Sequence of chain 1.W:
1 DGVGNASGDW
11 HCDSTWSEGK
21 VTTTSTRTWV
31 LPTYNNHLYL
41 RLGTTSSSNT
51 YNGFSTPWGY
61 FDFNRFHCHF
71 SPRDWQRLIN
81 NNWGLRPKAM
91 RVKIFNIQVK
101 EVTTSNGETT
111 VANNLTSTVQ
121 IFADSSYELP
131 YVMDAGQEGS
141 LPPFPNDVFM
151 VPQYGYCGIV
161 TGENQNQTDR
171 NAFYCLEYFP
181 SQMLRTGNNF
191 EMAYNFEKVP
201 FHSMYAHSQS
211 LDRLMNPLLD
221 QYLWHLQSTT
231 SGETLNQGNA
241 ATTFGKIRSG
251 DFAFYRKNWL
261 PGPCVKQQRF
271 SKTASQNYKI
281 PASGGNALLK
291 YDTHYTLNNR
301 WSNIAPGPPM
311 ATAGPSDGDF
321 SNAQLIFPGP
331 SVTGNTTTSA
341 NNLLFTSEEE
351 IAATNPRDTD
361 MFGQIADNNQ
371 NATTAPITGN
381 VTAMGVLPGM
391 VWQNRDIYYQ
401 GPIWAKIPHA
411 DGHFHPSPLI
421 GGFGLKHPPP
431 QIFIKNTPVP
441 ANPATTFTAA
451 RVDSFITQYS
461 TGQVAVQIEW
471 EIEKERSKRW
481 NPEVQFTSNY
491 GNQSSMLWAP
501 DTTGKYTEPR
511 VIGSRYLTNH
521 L

A small-molecule ligand and the protein it binds are described below.
Small molecule (SMILES): Nc1ncnc2c1ncn2[C@H]1C[C@H](O)[C@@H](COP(=O)(O)O)O1

Binding-site contacts:
Ligand atom C8 contacts residue PRO200 of chain 1.W at 4.4 Å (hydrophobic).
Ligand atom C4 contacts residue PRO200 of chain 1.W at 4.1 Å (hydrophobic).
Ligand atom C2' contacts residue HIS415 of chain 1.W at 3.9 Å.
Ligand atom O1P contacts residue PRO200 of chain 1.W at 4.1 Å.
Ligand atom N7 contacts residue SER417 of chain 1.W at 4.4 Å.
Ligand atom C5 contacts residue PRO200 of chain 1.W at 3.8 Å (hydrophobic).
Ligand atom C6 contacts residue SER417 of chain 1.W at 4.5 Å.
Ligand atom C4 contacts residue PRO416 of chain 1.W at 4.0 Å (hydrophobic).
Ligand atom C6 contacts residue PRO416 of chain 1.W at 3.0 Å (hydrophobic).
Ligand atom N1 contacts residue PRO416 of chain 1.W at 3.2 Å (h-bond).
Ligand atom C2 contacts residue VAL199 of chain 1.W at 4.2 Å (hydrophobic).
Ligand atom N1 contacts residue PRO200 of chain 1.W at 4.1 Å.
Ligand atom N6 contacts residue VAL199 of chain 1.W at 4.5 Å.
Ligand atom N7 contacts residue HIS415 of chain 1.W at 3.8 Å.
Ligand atom C1' contacts residue PRO416 of chain 1.W at 4.5 Å (hydrophobic).
Ligand atom N3 contacts residue PRO416 of chain 1.W at 4.1 Å.
Ligand atom N3 contacts residue PRO200 of chain 1.W at 4.2 Å.
Ligand atom N6 contacts residue GLY424 of chain 1.W at 3.8 Å.
Ligand atom N6 contacts residue PRO416 of chain 1.W at 3.1 Å (h-bond).
Ligand atom N7 contacts residue ASN394 of chain 1.W at 4.3 Å.
Ligand atom C6 contacts residue VAL199 of chain 1.W at 4.3 Å (hydrophobic).
Ligand atom O3P contacts residue LYS198 of chain 1.W at 4.5 Å.
Ligand atom C6 contacts residue PRO200 of chain 1.W at 4.0 Å (hydrophobic).
Ligand atom N9 contacts residue PRO200 of chain 1.W at 4.4 Å.
Ligand atom C8 contacts residue HIS415 of chain 1.W at 3.6 Å.
Ligand atom C2 contacts residue PRO200 of chain 1.W at 4.1 Å (hydrophobic).
Ligand atom N6 contacts residue SER417 of chain 1.W at 3.8 Å.
Ligand atom N1 contacts residue GLY424 of chain 1.W at 3.5 Å (h-bond).
Ligand atom P contacts residue PRO200 of chain 1.W at 4.5 Å.
Ligand atom N7 contacts residue PRO416 of chain 1.W at 4.4 Å.
Ligand atom O3P contacts residue PRO200 of chain 1.W at 3.9 Å.
Ligand atom N1 contacts residue VAL199 of chain 1.W at 3.7 Å.
Ligand atom C5 contacts residue PRO416 of chain 1.W at 3.6 Å (hydrophobic).
Ligand atom C6 contacts residue GLY424 of chain 1.W at 4.5 Å.
Ligand atom N9 contacts residue PRO416 of chain 1.W at 4.2 Å.
Ligand atom C2 contacts residue PRO416 of chain 1.W at 3.9 Å (hydrophobic).
Ligand atom C2 contacts residue GLY424 of chain 1.W at 4.1 Å.
Ligand atom N6 contacts residue PRO200 of chain 1.W at 4.4 Å.
Ligand atom N7 contacts residue PRO200 of chain 1.W at 4.0 Å.